Sequence of chain 1.B:
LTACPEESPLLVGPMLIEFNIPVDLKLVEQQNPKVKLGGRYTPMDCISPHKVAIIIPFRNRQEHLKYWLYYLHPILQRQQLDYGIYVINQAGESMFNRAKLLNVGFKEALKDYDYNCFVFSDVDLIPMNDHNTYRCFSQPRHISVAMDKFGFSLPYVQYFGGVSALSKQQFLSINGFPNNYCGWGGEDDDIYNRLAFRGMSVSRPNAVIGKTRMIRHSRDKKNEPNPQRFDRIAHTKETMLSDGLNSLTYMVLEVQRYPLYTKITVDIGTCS

This protein binds this small molecule.
Small molecule (SMILES): CC(=O)N[C@@H]1[C@@H](O)[C@@H](O)[C@@H](CO)O[C@H]1O

Binding-site contacts:
Ligand atom C6 contacts residue TRP198 of chain 1.B at 3.4 Å (hydrophobic).
Ligand atom O6 contacts residue GLY199 of chain 1.B at 2.9 Å (h-bond).
Ligand atom N2 contacts residue TYR173 of chain 1.B at 2.5 Å (h-bond).
Ligand atom C6 contacts residue GLU201 of chain 1.B at 3.5 Å.
Ligand atom C2 contacts residue TYR173 of chain 1.B at 3.1 Å (hydrophobic).
Ligand atom C3 contacts residue ASP136 of chain 1.B at 3.3 Å.
Ligand atom N2 contacts residue GLY176 of chain 1.B at 3.4 Å (h-bond).
Ligand atom C1 contacts residue TYR173 of chain 1.B at 3.7 Å (hydrophobic).
Ligand atom C6 contacts residue BGC1 of chain 1.H at 3.5 Å.
Ligand atom C6 contacts residue GLY199 of chain 1.B at 3.1 Å.
Ligand atom C1 contacts residue UDP1 of chain 1.K at 3.1 Å.
Ligand atom C3 contacts residue UDP1 of chain 1.K at 3.2 Å.
Ligand atom C8 contacts residue MET161 of chain 1.B at 3.8 Å (hydrophobic).
Ligand atom O6 contacts residue TRP198 of chain 1.B at 3.6 Å.
Ligand atom O7 contacts residue MET161 of chain 1.B at 2.6 Å.
Ligand atom O5 contacts residue UDP1 of chain 1.K at 3.4 Å (h-bond).
Ligand atom O3 contacts residue ASP136 of chain 1.B at 2.6 Å (salt-bridge).
Ligand atom O5 contacts residue TRP198 of chain 1.B at 3.4 Å (h-bond).
Ligand atom C8 contacts residue LYS163 of chain 1.B at 3.5 Å.
Ligand atom O3 contacts residue ARG112 of chain 1.B at 3.2 Å (salt-bridge).
Ligand atom O3 contacts residue GLY176 of chain 1.B at 2.8 Å (h-bond).
Ligand atom C8 contacts residue TYR173 of chain 1.B at 3.4 Å (hydrophobic).
Ligand atom O4 contacts residue ASP202 of chain 1.B at 3.3 Å.
Ligand atom O7 contacts residue UDP1 of chain 1.K at 3.8 Å.
Ligand atom C7 contacts residue MET161 of chain 1.B at 3.5 Å (hydrophobic).
Ligand atom N2 contacts residue UDP1 of chain 1.K at 3.0 Å (h-bond).
Ligand atom C1 contacts residue BGC1 of chain 1.H at 2.6 Å.
Ligand atom C2 contacts residue BGC1 of chain 1.H at 3.4 Å.
Ligand atom C5 contacts residue TRP198 of chain 1.B at 3.5 Å (hydrophobic).
Ligand atom C4 contacts residue GLU201 of chain 1.B at 3.4 Å.
Ligand atom O4 contacts residue GLU201 of chain 1.B at 2.8 Å (salt-bridge).
Ligand atom C8 contacts residue BGC1 of chain 1.H at 3.7 Å.
Ligand atom O5 contacts residue BGC1 of chain 1.H at 2.6 Å (h-bond).
Ligand atom C2 contacts residue UDP1 of chain 1.K at 3.1 Å.
Ligand atom O6 contacts residue GLU201 of chain 1.B at 3.0 Å (salt-bridge).
Ligand atom O7 contacts residue TYR173 of chain 1.B at 3.0 Å (h-bond).
Ligand atom C7 contacts residue UDP1 of chain 1.K at 3.0 Å.
Ligand atom C8 contacts residue UDP1 of chain 1.K at 3.2 Å.
Ligand atom C7 contacts residue TYR173 of chain 1.B at 2.6 Å (hydrophobic).
Ligand atom O4 contacts residue BGC1 of chain 1.H at 3.7 Å.